The small molecule below binds the protein below.
Small molecule (SMILES): OCCCO

Sequence of chain 1.B:
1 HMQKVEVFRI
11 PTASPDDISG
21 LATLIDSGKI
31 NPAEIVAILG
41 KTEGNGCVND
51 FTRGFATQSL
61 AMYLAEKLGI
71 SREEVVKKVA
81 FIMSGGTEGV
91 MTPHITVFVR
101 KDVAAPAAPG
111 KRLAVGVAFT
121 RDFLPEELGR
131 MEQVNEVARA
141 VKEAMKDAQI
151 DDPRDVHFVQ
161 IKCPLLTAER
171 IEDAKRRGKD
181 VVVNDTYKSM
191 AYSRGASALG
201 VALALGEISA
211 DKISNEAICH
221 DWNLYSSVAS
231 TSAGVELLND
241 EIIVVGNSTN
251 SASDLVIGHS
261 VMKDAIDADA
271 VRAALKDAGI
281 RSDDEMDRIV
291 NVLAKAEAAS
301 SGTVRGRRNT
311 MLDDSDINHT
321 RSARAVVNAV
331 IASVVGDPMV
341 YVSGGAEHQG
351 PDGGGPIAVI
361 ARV

Sequence of chain 1.D:
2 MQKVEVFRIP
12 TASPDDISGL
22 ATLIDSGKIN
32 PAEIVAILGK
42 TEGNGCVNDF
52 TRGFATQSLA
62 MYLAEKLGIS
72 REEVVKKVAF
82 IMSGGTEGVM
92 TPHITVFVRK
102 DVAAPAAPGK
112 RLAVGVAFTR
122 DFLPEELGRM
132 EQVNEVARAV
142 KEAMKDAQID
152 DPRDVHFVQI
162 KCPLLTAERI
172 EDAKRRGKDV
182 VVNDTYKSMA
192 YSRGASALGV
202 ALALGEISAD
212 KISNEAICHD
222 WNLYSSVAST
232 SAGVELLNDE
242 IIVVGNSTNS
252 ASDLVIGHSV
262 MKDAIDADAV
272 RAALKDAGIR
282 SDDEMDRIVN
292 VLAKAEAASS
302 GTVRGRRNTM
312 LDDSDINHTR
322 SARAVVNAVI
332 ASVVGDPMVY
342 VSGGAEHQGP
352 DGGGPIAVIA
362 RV

Binding-site contacts:
Ligand atom O3 contacts residue GLU88 of chain 1.B at 3.9 Å.
Ligand atom O1 contacts residue ILE317 of chain 1.B at 4.5 Å.
Ligand atom C3 contacts residue ALA325 of chain 1.D at 3.9 Å (hydrophobic).
Ligand atom O1 contacts residue SER322 of chain 1.B at 2.8 Å (h-bond).
Ligand atom O1 contacts residue GLY89 of chain 1.D at 3.0 Å (h-bond).
Ligand atom O3 contacts residue ALA325 of chain 1.B at 4.2 Å.
Ligand atom O1 contacts residue GLU88 of chain 1.D at 3.4 Å.
Ligand atom C2 contacts residue ALA325 of chain 1.D at 3.9 Å (hydrophobic).
Ligand atom C3 contacts residue SER322 of chain 1.B at 4.5 Å.
Ligand atom C1 contacts residue GLU88 of chain 1.D at 4.1 Å.
Ligand atom C2 contacts residue GLY89 of chain 1.D at 4.4 Å.
Ligand atom C2 contacts residue ILE317 of chain 1.B at 4.1 Å (hydrophobic).
Ligand atom O3 contacts residue SER322 of chain 1.B at 4.4 Å.
Ligand atom O3 contacts residue ARG321 of chain 1.B at 4.0 Å.
Ligand atom C1 contacts residue ILE317 of chain 1.B at 3.6 Å (hydrophobic).
Ligand atom C1 contacts residue SER322 of chain 1.B at 3.0 Å.
Ligand atom C2 contacts residue SER322 of chain 1.B at 4.4 Å.
Ligand atom C2 contacts residue GLU88 of chain 1.D at 3.7 Å.
Ligand atom O3 contacts residue ILE317 of chain 1.B at 4.3 Å.
Ligand atom C1 contacts residue GLY89 of chain 1.D at 4.1 Å.
Ligand atom C3 contacts residue ALA325 of chain 1.B at 3.8 Å (hydrophobic).
Ligand atom O3 contacts residue ILE317 of chain 1.D at 3.9 Å.
Ligand atom C2 contacts residue ARG321 of chain 1.D at 4.3 Å.